Sequence of chain 1.A:
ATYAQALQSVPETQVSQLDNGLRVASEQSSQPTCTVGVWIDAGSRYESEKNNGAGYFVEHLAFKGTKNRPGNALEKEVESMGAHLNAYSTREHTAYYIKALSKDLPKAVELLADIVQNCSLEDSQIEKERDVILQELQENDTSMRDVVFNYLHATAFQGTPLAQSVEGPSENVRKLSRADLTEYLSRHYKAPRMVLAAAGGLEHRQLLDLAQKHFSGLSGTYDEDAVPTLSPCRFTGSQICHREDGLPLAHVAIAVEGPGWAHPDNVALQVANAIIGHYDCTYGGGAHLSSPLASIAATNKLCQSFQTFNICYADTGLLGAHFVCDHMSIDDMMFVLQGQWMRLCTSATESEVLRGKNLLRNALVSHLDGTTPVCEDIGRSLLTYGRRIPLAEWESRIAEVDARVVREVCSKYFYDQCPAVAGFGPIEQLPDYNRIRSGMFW

This protein binds this small molecule.
Small molecule (SMILES): CCCCCCO[C@@H]1O[C@H](CO)[C@@H](O)[C@H](O)[C@H]1O

Binding-site contacts:
Ligand atom C5' contacts residue SER397 of chain 1.A at 4.3 Å.
Ligand atom C2' contacts residue SER397 of chain 1.A at 4.1 Å.
Ligand atom O2 contacts residue SER397 of chain 1.A at 2.7 Å (h-bond).
Ligand atom C1 contacts residue SER397 of chain 1.A at 4.3 Å.
Ligand atom O6 contacts residue PRO391 of chain 1.A at 3.3 Å.
Ligand atom C6' contacts residue SER397 of chain 1.A at 4.4 Å.
Ligand atom C6' contacts residue ARG398 of chain 1.A at 3.7 Å.
Ligand atom C2' contacts residue GLU394 of chain 1.A at 4.0 Å.
Ligand atom C2 contacts residue GLU394 of chain 1.A at 3.9 Å.
Ligand atom C2 contacts residue ALA393 of chain 1.A at 3.9 Å (hydrophobic).
Ligand atom O6 contacts residue GLU394 of chain 1.A at 2.5 Å (salt-bridge).
Ligand atom C6' contacts residue GLU401 of chain 1.A at 3.6 Å.
Ligand atom C1 contacts residue GLU394 of chain 1.A at 4.0 Å.
Ligand atom O2 contacts residue ALA393 of chain 1.A at 4.0 Å.
Ligand atom C3' contacts residue ARG398 of chain 1.A at 4.2 Å.
Ligand atom C1' contacts residue GLU394 of chain 1.A at 3.6 Å.
Ligand atom C2' contacts residue ARG398 of chain 1.A at 4.1 Å.
Ligand atom O1 contacts residue SER397 of chain 1.A at 3.5 Å.
Ligand atom O5 contacts residue GLU394 of chain 1.A at 3.4 Å.
Ligand atom C6 contacts residue GLU394 of chain 1.A at 3.5 Å.
Ligand atom O1 contacts residue GLU394 of chain 1.A at 3.6 Å.
Ligand atom C5' contacts residue ARG398 of chain 1.A at 3.8 Å.
Ligand atom C4' contacts residue ARG398 of chain 1.A at 3.6 Å.
Ligand atom O6 contacts residue ARG388 of chain 1.A at 4.3 Å.
Ligand atom C1' contacts residue SER397 of chain 1.A at 4.4 Å.
Ligand atom O3 contacts residue ALA393 of chain 1.A at 3.8 Å.
Ligand atom C5 contacts residue GLU394 of chain 1.A at 4.2 Å.
Ligand atom C5' contacts residue GLU401 of chain 1.A at 4.0 Å.
Ligand atom O3 contacts residue GLN9 of chain 1.A at 4.3 Å.
Ligand atom C6 contacts residue PRO391 of chain 1.A at 4.5 Å (hydrophobic).
Ligand atom C2 contacts residue SER397 of chain 1.A at 3.7 Å.